Sequence of chain 1.A:
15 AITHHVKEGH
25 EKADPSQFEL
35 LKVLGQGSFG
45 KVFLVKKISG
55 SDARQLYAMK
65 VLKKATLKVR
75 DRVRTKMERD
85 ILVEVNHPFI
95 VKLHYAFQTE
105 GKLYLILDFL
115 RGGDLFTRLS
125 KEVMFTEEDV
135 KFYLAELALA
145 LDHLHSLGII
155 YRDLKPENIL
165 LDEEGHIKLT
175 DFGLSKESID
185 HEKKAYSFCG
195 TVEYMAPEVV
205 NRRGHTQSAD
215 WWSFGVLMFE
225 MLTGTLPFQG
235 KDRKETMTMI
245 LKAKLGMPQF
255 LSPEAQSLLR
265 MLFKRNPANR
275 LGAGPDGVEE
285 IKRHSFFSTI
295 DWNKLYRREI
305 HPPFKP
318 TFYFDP

A protein and the small-molecule ligand that binds it are described below.
Small molecule (SMILES): COc1cc(Nc2nc3cccc(-c4cccc5nc[nH]c45)c3o2)cc(OC)c1OC

Binding-site contacts:
Ligand atom C20 contacts residue LEU164 of chain 1.A at 3.6 Å (hydrophobic).
Ligand atom C3 contacts residue ALA62 of chain 1.A at 3.5 Å (hydrophobic).
Ligand atom C10 contacts residue GLN40 of chain 1.A at 3.6 Å.
Ligand atom C14 contacts residue LEU164 of chain 1.A at 3.6 Å (hydrophobic).
Ligand atom C21 contacts residue LEU38 of chain 1.A at 3.6 Å (hydrophobic).
Ligand atom N2 contacts residue ASN162 of chain 1.A at 3.9 Å.
Ligand atom C3 contacts residue ASP112 of chain 1.A at 3.1 Å.
Ligand atom N1 contacts residue THR174 of chain 1.A at 2.8 Å (h-bond).
Ligand atom N2 contacts residue GLN40 of chain 1.A at 3.9 Å.
Ligand atom C2 contacts residue ALA62 of chain 1.A at 3.7 Å (hydrophobic).
Ligand atom C16 contacts residue PHE113 of chain 1.A at 3.6 Å (hydrophobic).
Ligand atom N3 contacts residue PHE113 of chain 1.A at 3.8 Å.
Ligand atom C13 contacts residue GLU161 of chain 1.A at 3.6 Å.
Ligand atom C17 contacts residue GLY117 of chain 1.A at 3.6 Å.
Ligand atom O1 contacts residue LEU164 of chain 1.A at 3.4 Å.
Ligand atom N3 contacts residue LEU114 of chain 1.A at 2.9 Å (h-bond).
Ligand atom N4 contacts residue LEU114 of chain 1.A at 2.8 Å (h-bond).
Ligand atom C16 contacts residue LEU114 of chain 1.A at 3.2 Å (hydrophobic).
Ligand atom C15 contacts residue LEU164 of chain 1.A at 3.9 Å (hydrophobic).
Ligand atom N4 contacts residue PHE113 of chain 1.A at 3.6 Å.
Ligand atom O2 contacts residue LEU38 of chain 1.A at 3.5 Å (h-bond).
Ligand atom N2 contacts residue GLU161 of chain 1.A at 3.7 Å.
Ligand atom C18 contacts residue GLY117 of chain 1.A at 3.7 Å.
Ligand atom C23 contacts residue ARG115 of chain 1.A at 3.4 Å.
Ligand atom C15 contacts residue LEU114 of chain 1.A at 3.4 Å (hydrophobic).
Ligand atom C9 contacts residue VAL46 of chain 1.A at 3.8 Å (hydrophobic).
Ligand atom C3 contacts residue LEU114 of chain 1.A at 3.6 Å (hydrophobic).
Ligand atom N3 contacts residue ASP112 of chain 1.A at 3.8 Å.
Ligand atom C14 contacts residue LEU114 of chain 1.A at 3.7 Å (hydrophobic).
Ligand atom N1 contacts residue LEU164 of chain 1.A at 3.9 Å.
Ligand atom C2 contacts residue LEU114 of chain 1.A at 3.9 Å (hydrophobic).
Ligand atom C2 contacts residue ASP112 of chain 1.A at 3.8 Å.
Ligand atom N4 contacts residue LEU164 of chain 1.A at 3.8 Å.
Ligand atom C8 contacts residue VAL46 of chain 1.A at 3.5 Å (hydrophobic).
Ligand atom C13 contacts residue ASN162 of chain 1.A at 3.3 Å.
Ligand atom C16 contacts residue GLY117 of chain 1.A at 3.7 Å.
Ligand atom C5 contacts residue THR174 of chain 1.A at 3.8 Å.
Ligand atom C4 contacts residue THR174 of chain 1.A at 3.7 Å.
Ligand atom C9 contacts residue GLY39 of chain 1.A at 3.8 Å.
Ligand atom C13 contacts residue THR174 of chain 1.A at 3.5 Å.